A protein and the small-molecule ligand that binds it are described below.
Small molecule (SMILES): CC(=O)N[C@H]1[C@H](O[C@H]2[C@H](O)[C@@H](NC(C)=O)CO[C@@H]2CO)O[C@H](CO)[C@@H](O)[C@@H]1O

Binding-site contacts:
Ligand atom C7 contacts residue ASN1134 of chain 1.B at 3.5 Å.
Ligand atom C5 contacts residue ASN1134 of chain 1.B at 3.7 Å.
Ligand atom C4 contacts residue ASN1134 of chain 1.B at 4.2 Å.
Ligand atom C1 contacts residue ASN1134 of chain 1.B at 1.4 Å.
Ligand atom O7 contacts residue ASN1134 of chain 1.B at 3.7 Å.
Ligand atom C3 contacts residue ASN1134 of chain 1.B at 3.8 Å.
Ligand atom O5 contacts residue ASN1134 of chain 1.B at 2.4 Å (h-bond).
Ligand atom C2 contacts residue ASN1134 of chain 1.B at 2.4 Å.
Ligand atom N2 contacts residue ASN1134 of chain 1.B at 2.9 Å (h-bond).

Sequence of chain 1.B:
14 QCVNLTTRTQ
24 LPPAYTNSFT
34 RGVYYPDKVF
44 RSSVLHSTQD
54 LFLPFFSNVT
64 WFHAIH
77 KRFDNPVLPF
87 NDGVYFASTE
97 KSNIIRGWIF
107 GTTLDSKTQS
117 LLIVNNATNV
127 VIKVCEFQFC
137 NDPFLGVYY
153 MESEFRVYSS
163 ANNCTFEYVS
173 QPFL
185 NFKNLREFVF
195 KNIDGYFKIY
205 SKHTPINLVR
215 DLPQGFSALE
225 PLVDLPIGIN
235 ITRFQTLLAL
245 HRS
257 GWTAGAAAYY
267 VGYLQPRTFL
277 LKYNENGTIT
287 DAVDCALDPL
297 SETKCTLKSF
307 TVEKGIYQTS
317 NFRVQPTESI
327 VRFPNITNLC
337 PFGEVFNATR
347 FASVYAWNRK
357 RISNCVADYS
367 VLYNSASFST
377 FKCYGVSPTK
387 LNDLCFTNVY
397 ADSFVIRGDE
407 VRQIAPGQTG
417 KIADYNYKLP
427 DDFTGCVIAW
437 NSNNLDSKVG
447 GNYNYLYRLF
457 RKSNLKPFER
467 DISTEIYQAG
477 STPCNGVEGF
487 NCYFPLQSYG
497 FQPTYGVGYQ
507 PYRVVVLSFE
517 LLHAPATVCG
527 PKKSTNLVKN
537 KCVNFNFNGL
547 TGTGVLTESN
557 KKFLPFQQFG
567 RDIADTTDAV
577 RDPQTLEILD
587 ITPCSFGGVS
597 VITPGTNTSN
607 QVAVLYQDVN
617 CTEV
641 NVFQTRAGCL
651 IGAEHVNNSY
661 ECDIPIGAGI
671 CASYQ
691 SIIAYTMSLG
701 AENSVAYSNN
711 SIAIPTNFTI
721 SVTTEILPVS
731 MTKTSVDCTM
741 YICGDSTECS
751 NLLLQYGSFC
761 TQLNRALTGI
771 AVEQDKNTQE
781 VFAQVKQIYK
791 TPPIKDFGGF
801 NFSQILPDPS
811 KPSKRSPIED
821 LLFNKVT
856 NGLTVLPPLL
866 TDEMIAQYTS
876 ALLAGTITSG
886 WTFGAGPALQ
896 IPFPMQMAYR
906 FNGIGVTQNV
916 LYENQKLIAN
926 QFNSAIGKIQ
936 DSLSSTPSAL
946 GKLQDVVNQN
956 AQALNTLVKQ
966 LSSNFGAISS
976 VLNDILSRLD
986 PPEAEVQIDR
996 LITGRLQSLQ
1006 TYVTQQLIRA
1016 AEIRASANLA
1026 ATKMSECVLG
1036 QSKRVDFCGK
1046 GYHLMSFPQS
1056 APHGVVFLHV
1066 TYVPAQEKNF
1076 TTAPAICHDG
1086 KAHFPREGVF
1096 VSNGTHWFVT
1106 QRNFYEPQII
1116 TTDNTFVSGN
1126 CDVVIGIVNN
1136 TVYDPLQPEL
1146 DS